Binding-site contacts:
Ligand atom C8 contacts residue SER32 of chain 1.R at 3.3 Å.
Ligand atom C2 contacts residue SER32 of chain 1.R at 4.4 Å.
Ligand atom C3 contacts residue SER35 of chain 1.R at 3.7 Å.
Ligand atom C4 contacts residue SER35 of chain 1.R at 4.0 Å.
Ligand atom C5 contacts residue ASN33 of chain 1.R at 3.7 Å.
Ligand atom C7 contacts residue ALA36 of chain 1.R at 4.0 Å (hydrophobic).
Ligand atom C2 contacts residue SER35 of chain 1.R at 3.2 Å.
Ligand atom O5 contacts residue SER35 of chain 1.R at 3.5 Å.
Ligand atom C8 contacts residue ASN33 of chain 1.R at 4.0 Å.
Ligand atom C7 contacts residue SER35 of chain 1.R at 3.7 Å.
Ligand atom C6 contacts residue SER35 of chain 1.R at 4.4 Å.
Ligand atom C8 contacts residue HIS31 of chain 1.R at 3.8 Å.
Ligand atom C4 contacts residue ASN33 of chain 1.R at 4.2 Å.
Ligand atom O6 contacts residue SER35 of chain 1.R at 3.2 Å (h-bond).
Ligand atom O5 contacts residue ASN33 of chain 1.R at 2.4 Å (h-bond).
Ligand atom C3 contacts residue ASN33 of chain 1.R at 3.8 Å.
Ligand atom O7 contacts residue ALA36 of chain 1.R at 3.3 Å.
Ligand atom C7 contacts residue SER32 of chain 1.R at 3.8 Å.
Ligand atom O7 contacts residue SER35 of chain 1.R at 2.9 Å (h-bond).
Ligand atom C5 contacts residue SER35 of chain 1.R at 4.3 Å.
Ligand atom N2 contacts residue SER35 of chain 1.R at 3.9 Å.
Ligand atom C1 contacts residue SER32 of chain 1.R at 4.4 Å.
Ligand atom O3 contacts residue SER35 of chain 1.R at 3.4 Å (h-bond).
Ligand atom C8 contacts residue ALA36 of chain 1.R at 4.4 Å (hydrophobic).
Ligand atom N2 contacts residue SER32 of chain 1.R at 3.3 Å (h-bond).
Ligand atom C1 contacts residue SER35 of chain 1.R at 4.0 Å.
Ligand atom N2 contacts residue ASN33 of chain 1.R at 2.9 Å (h-bond).
Ligand atom C7 contacts residue ASN33 of chain 1.R at 4.0 Å.
Ligand atom C1 contacts residue ASN33 of chain 1.R at 1.4 Å.
Ligand atom C2 contacts residue ASN33 of chain 1.R at 2.5 Å.

A small-molecule ligand and the protein it binds are described below.
Small molecule (SMILES): CC(=O)N[C@@H]1[C@@H](O)[C@H](O)[C@@H](CO)O[C@H]1O

Sequence of chain 1.R:
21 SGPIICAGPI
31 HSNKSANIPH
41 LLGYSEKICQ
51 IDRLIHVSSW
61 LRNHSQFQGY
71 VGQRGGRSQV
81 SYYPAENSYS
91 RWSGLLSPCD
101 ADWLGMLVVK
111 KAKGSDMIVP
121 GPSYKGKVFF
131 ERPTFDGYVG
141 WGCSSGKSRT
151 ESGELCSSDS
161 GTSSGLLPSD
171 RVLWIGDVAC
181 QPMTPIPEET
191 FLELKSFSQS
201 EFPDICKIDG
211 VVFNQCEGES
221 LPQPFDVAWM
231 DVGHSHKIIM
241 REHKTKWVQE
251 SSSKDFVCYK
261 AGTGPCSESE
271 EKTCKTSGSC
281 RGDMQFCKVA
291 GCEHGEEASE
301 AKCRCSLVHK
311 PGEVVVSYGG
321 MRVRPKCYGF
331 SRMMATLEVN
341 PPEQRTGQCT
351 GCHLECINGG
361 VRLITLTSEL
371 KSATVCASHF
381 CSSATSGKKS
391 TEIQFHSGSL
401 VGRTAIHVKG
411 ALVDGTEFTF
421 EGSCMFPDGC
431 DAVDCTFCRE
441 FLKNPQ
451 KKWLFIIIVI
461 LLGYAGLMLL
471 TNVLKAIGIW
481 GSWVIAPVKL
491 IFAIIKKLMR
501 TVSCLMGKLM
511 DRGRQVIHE